A small-molecule ligand and the protein it binds are described below.
Small molecule (SMILES): CC(=O)O[C@H]1C(=O)[C@@]2(C)[C@H]([C@H](OC(=O)c3ccccc3)[C@]3(O)C[C@H](OC(=O)[C@H](O)[C@@H](NC(=O)c4ccccc4)c4ccccc4)C(C)=C1C3(C)C)[C@]1(OC(C)=O)CO[C@@H]1C[C@@H]2O

Sequence of chain 3.B:
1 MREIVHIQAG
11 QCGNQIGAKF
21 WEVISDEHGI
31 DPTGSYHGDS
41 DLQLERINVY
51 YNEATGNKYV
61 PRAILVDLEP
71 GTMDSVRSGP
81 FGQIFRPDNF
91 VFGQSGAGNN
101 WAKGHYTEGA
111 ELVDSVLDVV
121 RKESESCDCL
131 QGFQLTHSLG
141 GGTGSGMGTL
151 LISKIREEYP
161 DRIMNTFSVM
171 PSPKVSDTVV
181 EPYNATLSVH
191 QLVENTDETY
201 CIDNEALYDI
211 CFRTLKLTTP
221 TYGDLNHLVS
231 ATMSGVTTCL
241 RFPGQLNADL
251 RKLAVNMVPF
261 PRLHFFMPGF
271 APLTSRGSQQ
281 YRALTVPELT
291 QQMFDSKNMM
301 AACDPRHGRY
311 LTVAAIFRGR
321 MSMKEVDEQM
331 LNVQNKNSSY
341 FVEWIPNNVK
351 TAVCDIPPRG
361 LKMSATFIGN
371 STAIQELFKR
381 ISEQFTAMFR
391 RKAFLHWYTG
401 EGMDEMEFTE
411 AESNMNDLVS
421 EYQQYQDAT

Binding-site contacts:
Ligand atom C19 contacts residue THR274 of chain 3.B at 3.3 Å.
Ligand atom O13 contacts residue ARG359 of chain 3.B at 3.4 Å (salt-bridge).
Ligand atom C14 contacts residue THR274 of chain 3.B at 4.0 Å.
Ligand atom C31 contacts residue HIS227 of chain 3.B at 3.4 Å.
Ligand atom C39 contacts residue SER234 of chain 3.B at 3.9 Å.
Ligand atom C16 contacts residue PRO272 of chain 3.B at 4.0 Å (hydrophobic).
Ligand atom C41 contacts residue SER234 of chain 3.B at 3.6 Å.
Ligand atom C36 contacts residue HIS227 of chain 3.B at 3.4 Å.
Ligand atom O13 contacts residue GLY360 of chain 3.B at 3.6 Å (h-bond).
Ligand atom C44 contacts residue LEU361 of chain 3.B at 4.0 Å (hydrophobic).
Ligand atom O14 contacts residue HIS227 of chain 3.B at 2.2 Å (h-bond).
Ligand atom C07 contacts residue ASP224 of chain 3.B at 3.5 Å.
Ligand atom O12 contacts residue GLY360 of chain 3.B at 3.4 Å (h-bond).
Ligand atom C15 contacts residue PRO272 of chain 3.B at 3.6 Å (hydrophobic).
Ligand atom C16 contacts residue THR274 of chain 3.B at 3.6 Å.
Ligand atom O06 contacts residue LEU273 of chain 3.B at 3.4 Å.
Ligand atom C08 contacts residue LEU228 of chain 3.B at 3.3 Å (hydrophobic).
Ligand atom C08 contacts residue HIS227 of chain 3.B at 3.3 Å.
Ligand atom C06 contacts residue HIS227 of chain 3.B at 2.8 Å.
Ligand atom C14 contacts residue LEU215 of chain 3.B at 3.9 Å (hydrophobic).
Ligand atom C41 contacts residue VAL23 of chain 3.B at 3.2 Å (hydrophobic).
Ligand atom O07 contacts residue THR274 of chain 3.B at 3.7 Å.
Ligand atom C44 contacts residue GLY360 of chain 3.B at 4.0 Å.
Ligand atom C09 contacts residue HIS227 of chain 3.B at 3.9 Å.
Ligand atom C33 contacts residue ASP26 of chain 3.B at 3.9 Å.
Ligand atom C27 contacts residue GLY360 of chain 3.B at 4.0 Å.
Ligand atom C30 contacts residue HIS227 of chain 3.B at 3.1 Å.
Ligand atom C05 contacts residue HIS227 of chain 3.B at 3.4 Å.
Ligand atom C07 contacts residue LEU228 of chain 3.B at 4.0 Å (hydrophobic).
Ligand atom O06 contacts residue PRO272 of chain 3.B at 3.8 Å.
Ligand atom C40 contacts residue SER234 of chain 3.B at 2.9 Å.
Ligand atom C42 contacts residue VAL23 of chain 3.B at 3.5 Å (hydrophobic).
Ligand atom C09 contacts residue LEU228 of chain 3.B at 4.1 Å (hydrophobic).
Ligand atom O13 contacts residue PRO358 of chain 3.B at 3.5 Å.
Ligand atom O08 contacts residue ARG276 of chain 3.B at 3.6 Å.
Ligand atom C04 contacts residue HIS227 of chain 3.B at 4.0 Å.
Ligand atom O06 contacts residue THR274 of chain 3.B at 3.2 Å (h-bond).
Ligand atom C06 contacts residue ASP224 of chain 3.B at 3.6 Å.
Ligand atom C07 contacts residue HIS227 of chain 3.B at 2.7 Å.
Ligand atom O06 contacts residue LEU215 of chain 3.B at 3.6 Å.